A small-molecule ligand and the protein it binds are described below.
Small molecule (SMILES): NCc1ccc2ccccc2c1-c1ccc(C(=O)NCCN2CCOCC2)cc1

Binding-site contacts:
Ligand atom C20 contacts residue MET100 of chain 1.A at 3.7 Å (hydrophobic).
Ligand atom C26 contacts residue TYR153 of chain 1.A at 3.5 Å (hydrophobic).
Ligand atom C26 contacts residue MET100 of chain 1.A at 3.3 Å (hydrophobic).
Ligand atom C22 contacts residue MET100 of chain 1.A at 3.9 Å (hydrophobic).
Ligand atom N10 contacts residue TRP105 of chain 1.A at 3.7 Å.
Ligand atom N10 contacts residue LEU200 of chain 1.A at 3.9 Å.
Ligand atom C25 contacts residue ARG15 of chain 1.A at 3.1 Å.
Ligand atom C22 contacts residue THR160 of chain 1.A at 3.6 Å.
Ligand atom C8 contacts residue TRP105 of chain 1.A at 3.9 Å (hydrophobic).
Ligand atom C1 contacts residue GLY14 of chain 1.A at 3.7 Å.
Ligand atom N29 contacts residue GLY14 of chain 1.A at 3.5 Å (h-bond).
Ligand atom O9 contacts residue GSH1 of chain 1.C at 4.0 Å.
Ligand atom C2 contacts residue MET12 of chain 1.A at 3.9 Å (hydrophobic).
Ligand atom C26 contacts residue ASP97 of chain 1.A at 3.1 Å.
Ligand atom C24 contacts residue ARG15 of chain 1.A at 3.5 Å.
Ligand atom N29 contacts residue LEU200 of chain 1.A at 2.5 Å (h-bond).
Ligand atom C6 contacts residue GLY14 of chain 1.A at 4.0 Å.
Ligand atom C7 contacts residue GLY14 of chain 1.A at 3.8 Å.
Ligand atom C18 contacts residue TRP105 of chain 1.A at 3.7 Å (hydrophobic).
Ligand atom C27 contacts residue MET100 of chain 1.A at 3.2 Å (hydrophobic).
Ligand atom C25 contacts residue MET100 of chain 1.A at 3.9 Å (hydrophobic).
Ligand atom N29 contacts residue ARG13 of chain 1.A at 4.0 Å.
Ligand atom C23 contacts residue THR160 of chain 1.A at 3.9 Å.
Ligand atom C28 contacts residue THR160 of chain 1.A at 3.2 Å.
Ligand atom C21 contacts residue MET100 of chain 1.A at 3.6 Å (hydrophobic).
Ligand atom C2 contacts residue GSH1 of chain 1.C at 3.6 Å.
Ligand atom C28 contacts residue LEU200 of chain 1.A at 3.0 Å (hydrophobic).
Ligand atom C27 contacts residue ASP97 of chain 1.A at 3.9 Å.
Ligand atom C8 contacts residue MET12 of chain 1.A at 4.0 Å (hydrophobic).
Ligand atom C27 contacts residue TYR153 of chain 1.A at 3.3 Å (hydrophobic).
Ligand atom C5 contacts residue TRP105 of chain 1.A at 3.3 Å (hydrophobic).
Ligand atom C28 contacts residue GLY14 of chain 1.A at 3.7 Å.
Ligand atom C4 contacts residue TRP105 of chain 1.A at 3.2 Å (hydrophobic).
Ligand atom C12 contacts residue TRP105 of chain 1.A at 3.5 Å (hydrophobic).
Ligand atom C1 contacts residue TYR9 of chain 1.A at 3.5 Å (hydrophobic).
Ligand atom C23 contacts residue GLY14 of chain 1.A at 3.7 Å.
Ligand atom C2 contacts residue TYR9 of chain 1.A at 3.5 Å (hydrophobic).
Ligand atom C4 contacts residue LEU200 of chain 1.A at 3.7 Å (hydrophobic).
Ligand atom N29 contacts residue THR160 of chain 1.A at 2.3 Å (h-bond).
Ligand atom O9 contacts residue MET12 of chain 1.A at 3.9 Å.

Sequence of chain 1.A:
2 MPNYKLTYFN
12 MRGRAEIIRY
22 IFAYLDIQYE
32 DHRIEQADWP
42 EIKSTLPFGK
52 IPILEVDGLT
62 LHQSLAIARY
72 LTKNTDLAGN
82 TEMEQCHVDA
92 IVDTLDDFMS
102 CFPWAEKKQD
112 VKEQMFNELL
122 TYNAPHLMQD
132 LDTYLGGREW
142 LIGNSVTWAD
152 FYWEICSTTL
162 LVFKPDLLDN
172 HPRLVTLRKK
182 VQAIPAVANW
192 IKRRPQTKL